Sequence of chain 2.A:
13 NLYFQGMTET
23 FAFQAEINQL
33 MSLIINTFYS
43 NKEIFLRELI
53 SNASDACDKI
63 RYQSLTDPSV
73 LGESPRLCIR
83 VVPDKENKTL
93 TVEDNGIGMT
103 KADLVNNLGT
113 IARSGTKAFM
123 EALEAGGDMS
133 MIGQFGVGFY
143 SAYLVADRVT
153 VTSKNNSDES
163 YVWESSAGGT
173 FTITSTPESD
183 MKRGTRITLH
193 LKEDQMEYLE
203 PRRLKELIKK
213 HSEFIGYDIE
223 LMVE

Binding-site contacts:
Ligand atom N3 contacts residue EDO1 of chain 2.C at 2.8 Å (h-bond).
Ligand atom N3B contacts residue MG1 of chain 2.B at 3.6 Å.
Ligand atom C4 contacts residue MET101 of chain 2.A at 3.6 Å (hydrophobic).
Ligand atom PA contacts residue PHE141 of chain 2.A at 3.6 Å.
Ligand atom O2G contacts residue GLU50 of chain 2.A at 3.7 Å.
Ligand atom O1A contacts residue MG1 of chain 2.B at 2.2 Å.
Ligand atom O2A contacts residue VAL139 of chain 2.A at 3.5 Å.
Ligand atom N6 contacts residue THR187 of chain 2.A at 3.7 Å.
Ligand atom O1G contacts residue GLY140 of chain 2.A at 3.2 Å (h-bond).
Ligand atom O3G contacts residue GLY135 of chain 2.A at 2.7 Å (h-bond).
Ligand atom PB contacts residue MG1 of chain 2.B at 3.1 Å.
Ligand atom O3A contacts residue GLY138 of chain 2.A at 3.7 Å.
Ligand atom N3 contacts residue MET101 of chain 2.A at 3.5 Å.
Ligand atom O4' contacts residue LEU110 of chain 2.A at 3.7 Å.
Ligand atom C1' contacts residue MET101 of chain 2.A at 3.7 Å (hydrophobic).
Ligand atom O2B contacts residue ASN54 of chain 2.A at 3.0 Å (h-bond).
Ligand atom O2G contacts residue GLY140 of chain 2.A at 3.7 Å.
Ligand atom C2' contacts residue EDO1 of chain 2.C at 3.6 Å.
Ligand atom C2 contacts residue EDO1 of chain 2.C at 3.3 Å.
Ligand atom O1G contacts residue GLY135 of chain 2.A at 2.8 Å (h-bond).
Ligand atom O2' contacts residue ASN109 of chain 2.A at 3.5 Å (h-bond).
Ligand atom O2A contacts residue GLY140 of chain 2.A at 3.4 Å (h-bond).
Ligand atom O1G contacts residue VAL139 of chain 2.A at 3.1 Å (h-bond).
Ligand atom O2B contacts residue MG1 of chain 2.B at 2.0 Å.
Ligand atom O1A contacts residue ASN54 of chain 2.A at 2.8 Å (h-bond).
Ligand atom O3A contacts residue MG1 of chain 2.B at 3.4 Å.
Ligand atom N1 contacts residue THR187 of chain 2.A at 3.5 Å (h-bond).
Ligand atom PG contacts residue MG1 of chain 2.B at 3.2 Å.
Ligand atom C2 contacts residue ALA58 of chain 2.A at 3.7 Å (hydrophobic).
Ligand atom N7 contacts residue ASN54 of chain 2.A at 3.4 Å.
Ligand atom O2' contacts residue EDO1 of chain 2.C at 2.6 Å (h-bond).
Ligand atom PG contacts residue GLY135 of chain 2.A at 3.3 Å.
Ligand atom C8 contacts residue ASN54 of chain 2.A at 3.7 Å.
Ligand atom N6 contacts residue ASP96 of chain 2.A at 3.0 Å (salt-bridge).
Ligand atom O1G contacts residue GLY138 of chain 2.A at 2.9 Å.
Ligand atom PA contacts residue MG1 of chain 2.B at 3.3 Å.
Ligand atom O2A contacts residue PHE141 of chain 2.A at 3.0 Å (h-bond).
Ligand atom O2G contacts residue MG1 of chain 2.B at 2.0 Å.
Ligand atom N1 contacts residue ALA58 of chain 2.A at 3.3 Å.
Ligand atom O1A contacts residue PHE141 of chain 2.A at 3.1 Å (h-bond).

This protein binds this small molecule.
Small molecule (SMILES): Nc1ncnc2c1ncn2[C@@H]1O[C@H](CO[P](=O)(O)O[P](=O)(O)NP(=O)(O)O)[C@@H](O)[C@H]1O